Binding-site contacts:
Ligand atom N2 contacts residue GLY384 of chain 1.B at 2.8 Å (h-bond).
Ligand atom C2 contacts residue ASN386 of chain 1.B at 2.5 Å.
Ligand atom O7 contacts residue GLY384 of chain 1.B at 4.3 Å.
Ligand atom C7 contacts residue GLY384 of chain 1.B at 3.3 Å.
Ligand atom C1 contacts residue ASN386 of chain 1.B at 1.4 Å.
Ligand atom O6 contacts residue TYR380 of chain 1.B at 3.1 Å.
Ligand atom C5 contacts residue ASN386 of chain 1.B at 3.7 Å.
Ligand atom C7 contacts residue ASN386 of chain 1.B at 3.4 Å.
Ligand atom C8 contacts residue GLY384 of chain 1.B at 3.3 Å.
Ligand atom O5 contacts residue TYR380 of chain 1.B at 4.0 Å.
Ligand atom O7 contacts residue ASN386 of chain 1.B at 3.4 Å (h-bond).
Ligand atom N2 contacts residue ASN386 of chain 1.B at 2.9 Å (h-bond).
Ligand atom O5 contacts residue ASN386 of chain 1.B at 2.4 Å (h-bond).
Ligand atom C1 contacts residue GLY384 of chain 1.B at 3.5 Å.
Ligand atom C3 contacts residue GLY384 of chain 1.B at 4.5 Å.
Ligand atom C4 contacts residue ASN386 of chain 1.B at 4.3 Å.
Ligand atom C3 contacts residue ASN386 of chain 1.B at 3.8 Å.
Ligand atom C6 contacts residue TYR380 of chain 1.B at 4.5 Å (hydrophobic).
Ligand atom C2 contacts residue GLY384 of chain 1.B at 3.7 Å.

Sequence of chain 1.B:
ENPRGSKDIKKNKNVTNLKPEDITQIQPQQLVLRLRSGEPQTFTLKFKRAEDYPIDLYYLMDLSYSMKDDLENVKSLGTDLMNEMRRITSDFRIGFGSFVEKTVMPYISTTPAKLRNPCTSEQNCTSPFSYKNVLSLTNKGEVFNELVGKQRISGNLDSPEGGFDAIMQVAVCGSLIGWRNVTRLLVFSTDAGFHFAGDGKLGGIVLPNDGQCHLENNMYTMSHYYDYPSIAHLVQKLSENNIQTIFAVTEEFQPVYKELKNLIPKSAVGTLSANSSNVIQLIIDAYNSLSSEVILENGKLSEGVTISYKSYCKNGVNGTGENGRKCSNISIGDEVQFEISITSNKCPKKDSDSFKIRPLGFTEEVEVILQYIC

A small-molecule ligand and the protein it binds are described below.
Small molecule (SMILES): CC(=O)N[C@@H]1[C@@H](O)[C@H](O)[C@@H](CO)O[C@H]1O